Sequence of chain 3.B:
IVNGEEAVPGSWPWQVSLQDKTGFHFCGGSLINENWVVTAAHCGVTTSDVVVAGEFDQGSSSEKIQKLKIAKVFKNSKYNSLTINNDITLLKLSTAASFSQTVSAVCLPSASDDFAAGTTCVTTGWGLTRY

Sequence of chain 2.C:
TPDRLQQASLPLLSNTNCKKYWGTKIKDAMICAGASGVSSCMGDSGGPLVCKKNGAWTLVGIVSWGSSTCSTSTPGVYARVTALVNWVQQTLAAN

Sequence of chain 2.D:
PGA

Sequence of chain 2.B:
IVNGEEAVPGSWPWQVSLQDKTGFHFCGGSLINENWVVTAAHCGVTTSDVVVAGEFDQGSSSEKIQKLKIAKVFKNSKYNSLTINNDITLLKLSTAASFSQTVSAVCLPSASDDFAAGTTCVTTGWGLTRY

Binding-site contacts:
Ligand atom OXT contacts residue SER47 of chain 3.C at 3.2 Å (h-bond).
Ligand atom CB contacts residue SER66 of chain 3.C at 4.1 Å.
Ligand atom C contacts residue HIS42 of chain 3.B at 4.2 Å.
Ligand atom CA contacts residue PRO1 of chain 2.D at 4.1 Å (hydrophobic).
Ligand atom O contacts residue MET44 of chain 3.C at 4.2 Å.
Ligand atom CD contacts residue LEU82 of chain 2.B at 4.2 Å (hydrophobic).
Ligand atom O contacts residue TRP67 of chain 3.C at 3.7 Å.
Ligand atom CG contacts residue LEU82 of chain 2.B at 3.1 Å (hydrophobic).
Ligand atom CB contacts residue LEU82 of chain 2.B at 3.9 Å (hydrophobic).
Ligand atom O contacts residue IPA1 of chain 3.M at 3.6 Å.
Ligand atom N contacts residue TRP67 of chain 3.C at 4.4 Å.
Ligand atom N contacts residue ILE84 of chain 2.B at 3.9 Å.
Ligand atom CA contacts residue GLY68 of chain 3.C at 4.5 Å.
Ligand atom C contacts residue TRP67 of chain 3.C at 4.5 Å (hydrophobic).
Ligand atom OXT contacts residue TRP67 of chain 3.C at 4.4 Å.
Ligand atom CB contacts residue TRP67 of chain 3.C at 3.9 Å (hydrophobic).
Ligand atom CA contacts residue TRP67 of chain 3.C at 3.6 Å (hydrophobic).
Ligand atom CG contacts residue ILE84 of chain 2.B at 3.6 Å (hydrophobic).
Ligand atom O contacts residue GLY2 of chain 2.D at 4.1 Å.
Ligand atom O contacts residue GLY68 of chain 3.C at 3.0 Å (h-bond).
Ligand atom OXT contacts residue SER66 of chain 3.C at 3.1 Å (h-bond).
Ligand atom CB contacts residue ILE84 of chain 3.B at 3.8 Å (hydrophobic).
Ligand atom C contacts residue SER47 of chain 3.C at 4.4 Å.
Ligand atom C contacts residue IPA1 of chain 3.M at 3.8 Å.
Ligand atom CD contacts residue ILE84 of chain 2.B at 4.2 Å (hydrophobic).
Ligand atom C contacts residue GLY68 of chain 3.C at 4.1 Å.
Ligand atom C contacts residue PRO1 of chain 2.D at 4.4 Å (hydrophobic).
Ligand atom C contacts residue SER66 of chain 3.C at 4.0 Å.
Ligand atom OXT contacts residue IPA1 of chain 3.M at 3.0 Å (h-bond).
Ligand atom CB contacts residue HIS42 of chain 3.B at 4.0 Å.
Ligand atom CA contacts residue SER66 of chain 3.C at 4.0 Å.
Ligand atom CD contacts residue THR83 of chain 2.B at 3.7 Å.
Ligand atom CB contacts residue ILE84 of chain 2.B at 4.1 Å (hydrophobic).
Ligand atom CG contacts residue THR83 of chain 2.B at 3.9 Å.
Ligand atom CA contacts residue ILE84 of chain 2.B at 3.6 Å (hydrophobic).
Ligand atom OXT contacts residue HIS42 of chain 3.B at 3.3 Å (h-bond).
Ligand atom N contacts residue TRP67 of chain 2.C at 4.5 Å.

Sequence of chain 3.C:
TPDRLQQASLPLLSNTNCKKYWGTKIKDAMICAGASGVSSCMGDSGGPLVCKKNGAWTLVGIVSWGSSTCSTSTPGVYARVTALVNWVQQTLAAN

The small molecule below binds the protein below.
Small molecule (SMILES): C[C@H](NC(=O)CNC(=O)[C@@H]1CCCN1)C(=O)O